A protein and the small-molecule ligand that binds it are described below.
Small molecule (SMILES): COC(=O)N1CCC(Cc2cccc([C@@H](CC#N)Nc3nc4ccc(C)nc4[nH]3)c2)CC1

Sequence of chain 8.A:
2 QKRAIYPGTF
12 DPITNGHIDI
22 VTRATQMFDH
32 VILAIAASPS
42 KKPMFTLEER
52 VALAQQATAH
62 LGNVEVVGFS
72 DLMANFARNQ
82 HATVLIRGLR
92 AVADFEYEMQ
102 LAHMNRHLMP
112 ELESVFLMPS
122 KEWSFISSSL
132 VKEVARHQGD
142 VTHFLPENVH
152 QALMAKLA

Sequence of chain 10.A:
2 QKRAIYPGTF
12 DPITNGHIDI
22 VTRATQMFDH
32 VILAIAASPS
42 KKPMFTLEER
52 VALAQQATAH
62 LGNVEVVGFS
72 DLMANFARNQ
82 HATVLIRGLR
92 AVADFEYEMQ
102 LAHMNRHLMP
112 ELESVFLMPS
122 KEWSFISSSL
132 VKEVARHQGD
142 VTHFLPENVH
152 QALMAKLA

Binding-site contacts:
Ligand atom C14 contacts residue HIS138 of chain 8.A at 3.8 Å.
Ligand atom C12 contacts residue HIS138 of chain 8.A at 3.6 Å.
Ligand atom N1 contacts residue SO41 of chain 10.D at 3.4 Å (h-bond).
Ligand atom N5 contacts residue LEU73 of chain 10.A at 3.7 Å.
Ligand atom C7 contacts residue ALA37 of chain 10.A at 3.6 Å (hydrophobic).
Ligand atom N1 contacts residue ALA38 of chain 10.A at 3.3 Å (h-bond).
Ligand atom C1 contacts residue ASN106 of chain 10.A at 3.8 Å.
Ligand atom C20 contacts residue MET105 of chain 10.A at 3.7 Å (hydrophobic).
Ligand atom C18 contacts residue LEU102 of chain 10.A at 3.6 Å (hydrophobic).
Ligand atom N4 contacts residue LEU73 of chain 10.A at 3.7 Å.
Ligand atom O1 contacts residue LEU102 of chain 10.A at 3.8 Å.
Ligand atom C7 contacts residue SER39 of chain 10.A at 3.7 Å.
Ligand atom C14 contacts residue SO41 of chain 10.D at 3.7 Å.
Ligand atom N5 contacts residue MET74 of chain 10.A at 2.9 Å (h-bond).
Ligand atom N1 contacts residue PHE70 of chain 10.A at 3.8 Å.
Ligand atom C14 contacts residue PHE70 of chain 10.A at 3.9 Å (hydrophobic).
Ligand atom C13 contacts residue SER71 of chain 10.A at 3.4 Å.
Ligand atom C13 contacts residue ASP72 of chain 10.A at 3.2 Å.
Ligand atom C1 contacts residue LEU102 of chain 10.A at 3.7 Å (hydrophobic).
Ligand atom C8 contacts residue SER39 of chain 10.A at 3.4 Å.
Ligand atom C contacts residue LEU86 of chain 10.A at 3.6 Å (hydrophobic).
Ligand atom N1 contacts residue SER39 of chain 10.A at 3.0 Å (h-bond).
Ligand atom C14 contacts residue SER71 of chain 10.A at 3.6 Å.
Ligand atom C7 contacts residue THR10 of chain 10.A at 3.7 Å.
Ligand atom C22 contacts residue ARG88 of chain 10.A at 3.7 Å.
Ligand atom C11 contacts residue ALA37 of chain 10.A at 3.4 Å (hydrophobic).
Ligand atom O1 contacts residue MET74 of chain 10.A at 3.8 Å.
Ligand atom N contacts residue LEU102 of chain 10.A at 3.6 Å.
Ligand atom N2 contacts residue HIS138 of chain 8.A at 3.8 Å.
Ligand atom C12 contacts residue ASP72 of chain 10.A at 3.8 Å.
Ligand atom C6 contacts residue ALA37 of chain 10.A at 3.3 Å (hydrophobic).
Ligand atom C20 contacts residue ASN106 of chain 10.A at 3.6 Å.
Ligand atom N2 contacts residue ASP72 of chain 10.A at 3.1 Å (salt-bridge).
Ligand atom O1 contacts residue ASN106 of chain 10.A at 2.8 Å (h-bond).
Ligand atom C10 contacts residue ALA37 of chain 10.A at 3.8 Å (hydrophobic).
Ligand atom C13 contacts residue HIS138 of chain 8.A at 3.7 Å.
Ligand atom C23 contacts residue ARG88 of chain 10.A at 3.6 Å.
Ligand atom C23 contacts residue LEU102 of chain 10.A at 3.8 Å (hydrophobic).
Ligand atom N1 contacts residue SER71 of chain 10.A at 3.8 Å.
Ligand atom C contacts residue ASN106 of chain 10.A at 3.3 Å.